Sequence of chain 1.E:
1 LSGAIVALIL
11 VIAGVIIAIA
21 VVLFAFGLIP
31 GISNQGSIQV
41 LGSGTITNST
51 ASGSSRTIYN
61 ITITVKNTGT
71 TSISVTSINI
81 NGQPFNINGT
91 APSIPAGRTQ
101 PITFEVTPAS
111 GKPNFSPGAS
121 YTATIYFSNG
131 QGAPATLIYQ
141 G

A protein and the small-molecule ligand that binds it are described below.
Small molecule (SMILES): CC(=O)N[C@H]1[C@H](O[C@H]2[C@H](O)[C@@H](NC(C)=O)CO[C@@H]2CO)O[C@H](CO)[C@@H](O)[C@@H]1O

Binding-site contacts:
Ligand atom C5 contacts residue GLU105 of chain 1.E at 2.9 Å.
Ligand atom O7 contacts residue ASN48 of chain 1.E at 4.4 Å.
Ligand atom C6 contacts residue GLU105 of chain 1.E at 3.4 Å.
Ligand atom O5 contacts residue GLU105 of chain 1.E at 3.0 Å (salt-bridge).
Ligand atom C8 contacts residue SER49 of chain 1.E at 3.5 Å.
Ligand atom C5 contacts residue ASN60 of chain 1.E at 3.8 Å.
Ligand atom C4 contacts residue GLU105 of chain 1.E at 4.2 Å.
Ligand atom C3 contacts residue ASN60 of chain 1.E at 3.8 Å.
Ligand atom O5 contacts residue THR103 of chain 1.E at 3.6 Å.
Ligand atom C4 contacts residue ASN60 of chain 1.E at 4.4 Å.
Ligand atom C1 contacts residue GLU105 of chain 1.E at 3.4 Å.
Ligand atom C1 contacts residue ASN60 of chain 1.E at 1.5 Å.
Ligand atom C2 contacts residue ASN60 of chain 1.E at 2.5 Å.
Ligand atom O7 contacts residue ASN60 of chain 1.E at 4.2 Å.
Ligand atom N2 contacts residue ASN60 of chain 1.E at 2.8 Å (h-bond).
Ligand atom C1 contacts residue THR103 of chain 1.E at 4.2 Å.
Ligand atom C7 contacts residue ASN60 of chain 1.E at 3.4 Å.
Ligand atom O5 contacts residue ASN60 of chain 1.E at 2.6 Å (h-bond).
Ligand atom C8 contacts residue ASN60 of chain 1.E at 3.6 Å.
Ligand atom O7 contacts residue THR47 of chain 1.E at 4.3 Å.
Ligand atom O6 contacts residue GLU105 of chain 1.E at 2.8 Å (salt-bridge).